Sequence of chain 1.I:
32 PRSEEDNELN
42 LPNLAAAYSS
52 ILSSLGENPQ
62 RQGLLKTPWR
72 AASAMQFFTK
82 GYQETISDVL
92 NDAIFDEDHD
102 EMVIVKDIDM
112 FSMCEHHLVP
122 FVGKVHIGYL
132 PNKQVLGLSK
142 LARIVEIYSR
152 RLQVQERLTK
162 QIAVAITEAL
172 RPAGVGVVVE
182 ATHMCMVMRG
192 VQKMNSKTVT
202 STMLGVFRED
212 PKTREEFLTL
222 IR

A protein and the small-molecule ligand that binds it are described below.
Small molecule (SMILES): Nc1nc2c(ccn2[C@@H]2O[C@H](COP(=O)(O)OP(=O)(O)OP(=O)(O)O)[C@@H](O)[C@H]2O)c(=O)[nH]1

Binding-site contacts:
Ligand atom O13 contacts residue GLN156 of chain 1.K at 2.8 Å (h-bond).
Ligand atom O13 contacts residue VAL155 of chain 1.K at 3.3 Å.
Ligand atom O2 contacts residue ASN92 of chain 1.I at 2.7 Å (h-bond).
Ligand atom O contacts residue PHE96 of chain 1.I at 3.3 Å.
Ligand atom C5 contacts residue GLY138 of chain 1.I at 3.7 Å.
Ligand atom N1 contacts residue GLY138 of chain 1.I at 3.6 Å.
Ligand atom O5 contacts residue HIS118 of chain 1.K at 2.5 Å (h-bond).
Ligand atom C10 contacts residue GLU157 of chain 1.K at 3.5 Å.
Ligand atom C8 contacts residue SER140 of chain 1.I at 3.3 Å.
Ligand atom N1 contacts residue LEU139 of chain 1.I at 3.3 Å (h-bond).
Ligand atom C10 contacts residue VAL155 of chain 1.K at 3.6 Å (hydrophobic).
Ligand atom N contacts residue LEU137 of chain 1.I at 3.0 Å (h-bond).
Ligand atom O5 contacts residue ARG190 of chain 1.K at 3.1 Å (salt-bridge).
Ligand atom C5 contacts residue LEU139 of chain 1.I at 3.7 Å (hydrophobic).
Ligand atom C contacts residue LEU139 of chain 1.I at 3.6 Å (hydrophobic).
Ligand atom N3 contacts residue GLU157 of chain 1.K at 2.6 Å (salt-bridge).
Ligand atom O11 contacts residue SER140 of chain 1.I at 2.7 Å (h-bond).
Ligand atom O7 contacts residue LYS141 of chain 1.I at 3.4 Å (salt-bridge).
Ligand atom O3 contacts residue ARG71 of chain 1.N at 3.0 Å (salt-bridge).
Ligand atom O11 contacts residue LYS141 of chain 1.I at 3.4 Å.
Ligand atom C4 contacts residue HIS117 of chain 1.K at 3.4 Å.
Ligand atom O8 contacts residue ARG190 of chain 1.K at 3.0 Å (salt-bridge).
Ligand atom P2 contacts residue SER140 of chain 1.I at 3.4 Å.
Ligand atom O5 contacts residue ARG71 of chain 1.N at 3.6 Å.
Ligand atom N1 contacts residue PHE96 of chain 1.I at 3.7 Å.
Ligand atom O10 contacts residue LYS141 of chain 1.I at 2.8 Å (salt-bridge).
Ligand atom O11 contacts residue GLY138 of chain 1.I at 3.5 Å.
Ligand atom O10 contacts residue ARG144 of chain 1.I at 2.8 Å (salt-bridge).
Ligand atom O8 contacts residue SER140 of chain 1.I at 3.3 Å (h-bond).
Ligand atom O12 contacts residue SER140 of chain 1.I at 3.1 Å (h-bond).
Ligand atom O2 contacts residue LYS141 of chain 1.I at 2.9 Å (salt-bridge).
Ligand atom N contacts residue GLU157 of chain 1.K at 2.8 Å (salt-bridge).
Ligand atom O4 contacts residue ARG71 of chain 1.N at 3.4 Å (salt-bridge).
Ligand atom C contacts residue GLU157 of chain 1.K at 3.4 Å.
Ligand atom P2 contacts residue ARG190 of chain 1.K at 3.6 Å.
Ligand atom O9 contacts residue ARG144 of chain 1.I at 2.9 Å (salt-bridge).
Ligand atom O13 contacts residue HIS184 of chain 1.K at 3.5 Å.
Ligand atom O9 contacts residue ARG190 of chain 1.K at 2.7 Å (salt-bridge).
Ligand atom O13 contacts residue GLU157 of chain 1.K at 3.6 Å.
Ligand atom O10 contacts residue SER140 of chain 1.I at 2.6 Å (h-bond).

Sequence of chain 1.K:
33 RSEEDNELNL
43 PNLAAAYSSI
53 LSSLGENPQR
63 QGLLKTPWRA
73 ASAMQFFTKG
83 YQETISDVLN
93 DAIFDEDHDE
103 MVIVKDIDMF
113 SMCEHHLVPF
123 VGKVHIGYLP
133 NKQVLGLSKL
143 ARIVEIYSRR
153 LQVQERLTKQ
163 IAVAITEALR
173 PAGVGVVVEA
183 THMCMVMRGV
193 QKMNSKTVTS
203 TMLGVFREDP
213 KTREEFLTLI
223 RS

Sequence of chain 1.N:
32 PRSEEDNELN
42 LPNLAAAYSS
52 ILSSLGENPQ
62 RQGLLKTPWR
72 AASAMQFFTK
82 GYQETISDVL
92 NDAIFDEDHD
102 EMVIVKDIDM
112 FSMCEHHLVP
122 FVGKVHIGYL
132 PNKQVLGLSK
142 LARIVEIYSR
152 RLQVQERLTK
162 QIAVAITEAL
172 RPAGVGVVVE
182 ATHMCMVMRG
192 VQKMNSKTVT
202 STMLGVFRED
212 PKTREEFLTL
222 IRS